Sequence of chain 1.C:
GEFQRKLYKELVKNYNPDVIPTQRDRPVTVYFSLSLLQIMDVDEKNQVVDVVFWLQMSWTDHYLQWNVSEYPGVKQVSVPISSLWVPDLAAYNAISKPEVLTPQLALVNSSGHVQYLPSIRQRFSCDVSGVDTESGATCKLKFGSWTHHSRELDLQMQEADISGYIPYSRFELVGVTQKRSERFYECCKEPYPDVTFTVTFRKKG

This protein binds this small molecule.
Small molecule (SMILES): O=C1C[C@@H](CCc2ccccc2)CN1

Binding-site contacts:
Ligand atom C02 contacts residue PRO87 of chain 1.C at 3.9 Å (hydrophobic).
Ligand atom C11 contacts residue GLN122 of chain 1.C at 2.8 Å.
Ligand atom C12 contacts residue ALA91 of chain 1.C at 4.3 Å (hydrophobic).
Ligand atom C10 contacts residue GLN122 of chain 1.C at 3.2 Å.
Ligand atom C05 contacts residue ILE120 of chain 1.C at 3.8 Å (hydrophobic).
Ligand atom C06 contacts residue LEU55 of chain 1.C at 3.7 Å (hydrophobic).
Ligand atom C13 contacts residue MET57 of chain 1.C at 3.6 Å (hydrophobic).
Ligand atom N14 contacts residue PRO87 of chain 1.C at 3.3 Å (h-bond).
Ligand atom C02 contacts residue VAL86 of chain 1.C at 4.3 Å (hydrophobic).
Ligand atom C13 contacts residue LEU89 of chain 1.C at 4.1 Å (hydrophobic).
Ligand atom C09 contacts residue LEU89 of chain 1.C at 3.8 Å (hydrophobic).
Ligand atom C07 contacts residue ILE120 of chain 1.C at 4.3 Å (hydrophobic).
Ligand atom C03 contacts residue TYR116 of chain 1.C at 3.5 Å (hydrophobic).
Ligand atom C12 contacts residue ILE120 of chain 1.C at 4.3 Å (hydrophobic).
Ligand atom O01 contacts residue TYR116 of chain 1.C at 3.7 Å.
Ligand atom N14 contacts residue MET57 of chain 1.C at 3.7 Å.
Ligand atom C07 contacts residue LEU89 of chain 1.C at 4.2 Å (hydrophobic).
Ligand atom C03 contacts residue MET57 of chain 1.C at 4.4 Å (hydrophobic).
Ligand atom C02 contacts residue MET57 of chain 1.C at 4.2 Å (hydrophobic).
Ligand atom C06 contacts residue ILE120 of chain 1.C at 3.7 Å (hydrophobic).
Ligand atom C04 contacts residue TYR116 of chain 1.C at 4.1 Å (hydrophobic).
Ligand atom C09 contacts residue PRO98 of chain 1.C at 3.6 Å (hydrophobic).
Ligand atom O01 contacts residue VAL86 of chain 1.C at 3.2 Å.
Ligand atom N14 contacts residue LEU89 of chain 1.C at 4.4 Å.
Ligand atom C13 contacts residue PRO87 of chain 1.C at 4.4 Å (hydrophobic).
Ligand atom C11 contacts residue PHE143 of chain 1.C at 4.2 Å (hydrophobic).
Ligand atom O01 contacts residue PRO87 of chain 1.C at 3.9 Å.
Ligand atom C08 contacts residue PRO98 of chain 1.C at 3.9 Å (hydrophobic).
Ligand atom C11 contacts residue PRO98 of chain 1.C at 3.8 Å (hydrophobic).
Ligand atom C08 contacts residue LEU89 of chain 1.C at 3.5 Å (hydrophobic).
Ligand atom C12 contacts residue PRO98 of chain 1.C at 4.0 Å (hydrophobic).
Ligand atom C12 contacts residue PHE143 of chain 1.C at 3.9 Å (hydrophobic).
Ligand atom C07 contacts residue PRO98 of chain 1.C at 4.2 Å (hydrophobic).
Ligand atom C09 contacts residue ALA91 of chain 1.C at 4.3 Å (hydrophobic).
Ligand atom C10 contacts residue ALA91 of chain 1.C at 3.7 Å (hydrophobic).
Ligand atom C02 contacts residue TYR116 of chain 1.C at 3.7 Å (hydrophobic).
Ligand atom C11 contacts residue ALA91 of chain 1.C at 3.4 Å (hydrophobic).
Ligand atom C10 contacts residue PRO98 of chain 1.C at 3.6 Å (hydrophobic).
Ligand atom C04 contacts residue MET57 of chain 1.C at 3.6 Å (hydrophobic).
Ligand atom C12 contacts residue GLN122 of chain 1.C at 3.4 Å.